Sequence of chain 34.E:
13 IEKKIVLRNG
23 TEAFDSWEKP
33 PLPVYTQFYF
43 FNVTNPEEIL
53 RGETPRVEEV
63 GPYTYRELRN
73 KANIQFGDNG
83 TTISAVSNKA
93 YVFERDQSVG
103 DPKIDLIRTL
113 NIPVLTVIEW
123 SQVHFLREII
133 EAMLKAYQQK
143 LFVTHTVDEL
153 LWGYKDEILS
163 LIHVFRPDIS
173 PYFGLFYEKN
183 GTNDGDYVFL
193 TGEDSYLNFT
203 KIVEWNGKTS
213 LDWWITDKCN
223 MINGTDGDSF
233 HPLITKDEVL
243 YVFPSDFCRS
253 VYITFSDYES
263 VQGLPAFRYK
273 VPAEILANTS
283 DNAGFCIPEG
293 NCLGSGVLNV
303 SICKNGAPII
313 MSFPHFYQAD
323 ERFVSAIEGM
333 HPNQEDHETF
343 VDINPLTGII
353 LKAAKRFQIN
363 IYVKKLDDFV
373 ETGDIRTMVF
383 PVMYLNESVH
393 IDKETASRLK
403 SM

Binding-site contacts:
Ligand atom C8 contacts residue THR146 of chain 48.E at 4.1 Å.
Ligand atom C2 contacts residue LEU108 of chain 48.E at 3.5 Å (hydrophobic).
Ligand atom O3 contacts residue LEU108 of chain 48.E at 4.0 Å.
Ligand atom O7 contacts residue ASN44 of chain 48.E at 3.7 Å.
Ligand atom O6 contacts residue ARG110 of chain 48.E at 2.9 Å (salt-bridge).
Ligand atom C8 contacts residue ASN44 of chain 48.E at 4.5 Å.
Ligand atom C5 contacts residue ARG110 of chain 48.E at 4.4 Å.
Ligand atom C7 contacts residue ASN44 of chain 48.E at 3.4 Å.
Ligand atom C8 contacts residue ILE109 of chain 48.E at 3.8 Å (hydrophobic).
Ligand atom C1 contacts residue LEU108 of chain 48.E at 3.9 Å (hydrophobic).
Ligand atom N2 contacts residue ILE109 of chain 48.E at 4.5 Å.
Ligand atom O7 contacts residue THR146 of chain 48.E at 3.3 Å.
Ligand atom O6 contacts residue GLU55 of chain 34.E at 3.7 Å.
Ligand atom C5 contacts residue ASN44 of chain 48.E at 3.7 Å.
Ligand atom C1 contacts residue ASN44 of chain 48.E at 1.4 Å.
Ligand atom C7 contacts residue LEU108 of chain 48.E at 3.6 Å (hydrophobic).
Ligand atom C2 contacts residue ASN44 of chain 48.E at 2.5 Å.
Ligand atom N2 contacts residue LEU108 of chain 48.E at 2.7 Å (h-bond).
Ligand atom C3 contacts residue ASN44 of chain 48.E at 3.8 Å.
Ligand atom C7 contacts residue THR146 of chain 48.E at 4.2 Å.
Ligand atom O5 contacts residue ASN44 of chain 48.E at 2.4 Å (h-bond).
Ligand atom O6 contacts residue VAL45 of chain 48.E at 3.9 Å.
Ligand atom N2 contacts residue ASN44 of chain 48.E at 2.9 Å (h-bond).
Ligand atom C8 contacts residue LEU108 of chain 48.E at 3.7 Å (hydrophobic).
Ligand atom C8 contacts residue VAL62 of chain 48.E at 3.8 Å (hydrophobic).
Ligand atom C6 contacts residue GLU55 of chain 34.E at 3.5 Å.
Ligand atom C6 contacts residue ARG110 of chain 48.E at 3.5 Å.
Ligand atom O7 contacts residue LEU108 of chain 48.E at 3.7 Å.
Ligand atom C3 contacts residue LEU108 of chain 48.E at 3.5 Å (hydrophobic).
Ligand atom C4 contacts residue ASN44 of chain 48.E at 4.3 Å.

Sequence of chain 48.E:
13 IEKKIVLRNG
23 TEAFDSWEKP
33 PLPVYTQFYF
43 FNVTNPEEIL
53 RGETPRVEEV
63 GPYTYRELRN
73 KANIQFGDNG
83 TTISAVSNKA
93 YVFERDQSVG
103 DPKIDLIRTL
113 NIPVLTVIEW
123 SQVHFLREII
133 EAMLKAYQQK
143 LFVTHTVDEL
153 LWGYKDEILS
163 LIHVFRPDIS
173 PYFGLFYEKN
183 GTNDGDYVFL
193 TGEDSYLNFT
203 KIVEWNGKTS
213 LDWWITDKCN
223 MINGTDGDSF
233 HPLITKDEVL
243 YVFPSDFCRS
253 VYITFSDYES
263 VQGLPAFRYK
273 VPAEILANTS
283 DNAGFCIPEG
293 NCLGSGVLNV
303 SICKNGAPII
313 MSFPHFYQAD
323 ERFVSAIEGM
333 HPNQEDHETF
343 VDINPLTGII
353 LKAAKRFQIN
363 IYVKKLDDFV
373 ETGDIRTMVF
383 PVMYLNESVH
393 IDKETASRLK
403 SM

This protein binds this small molecule.
Small molecule (SMILES): CC(=O)N[C@H]1[C@H](O[C@H]2[C@H](O)[C@@H](NC(C)=O)CO[C@@H]2CO)O[C@H](CO)[C@@H](O[C@@H]2O[C@H](CO)[C@@H](O)[C@H](O[C@H]3O[C@H](CO)[C@@H](O)[C@H](O)[C@@H]3O)[C@@H]2O)[C@@H]1O